A protein and the small-molecule ligand that binds it are described below.
Small molecule (SMILES): CC(=O)N[C@@H]1[C@@H](O)[C@H](O)[C@@H](CO)O[C@H]1O

Sequence of chain 1.C:
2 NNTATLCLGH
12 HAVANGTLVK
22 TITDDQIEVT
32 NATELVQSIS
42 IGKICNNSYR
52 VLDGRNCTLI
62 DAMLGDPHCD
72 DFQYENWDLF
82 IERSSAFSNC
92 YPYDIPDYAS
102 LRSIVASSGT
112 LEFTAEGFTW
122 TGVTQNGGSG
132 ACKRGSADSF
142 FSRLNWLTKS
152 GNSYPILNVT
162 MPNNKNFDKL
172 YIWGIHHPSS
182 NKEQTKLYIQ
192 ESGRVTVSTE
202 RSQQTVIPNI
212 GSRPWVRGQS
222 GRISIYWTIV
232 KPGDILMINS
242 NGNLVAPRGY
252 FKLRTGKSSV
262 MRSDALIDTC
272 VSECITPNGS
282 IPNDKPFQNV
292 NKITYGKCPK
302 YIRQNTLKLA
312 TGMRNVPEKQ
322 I

Binding-site contacts:
Ligand atom O7 contacts residue ASN16 of chain 1.C at 4.1 Å.
Ligand atom O3 contacts residue ASN16 of chain 1.C at 3.5 Å (h-bond).
Ligand atom C7 contacts residue ASN16 of chain 1.C at 3.9 Å.
Ligand atom C2 contacts residue ASN16 of chain 1.C at 2.5 Å.
Ligand atom C5 contacts residue ASN16 of chain 1.C at 3.7 Å.
Ligand atom O5 contacts residue ASN16 of chain 1.C at 2.4 Å (h-bond).
Ligand atom C3 contacts residue ASN16 of chain 1.C at 3.8 Å.
Ligand atom C1 contacts residue ASN16 of chain 1.C at 1.4 Å.
Ligand atom C4 contacts residue ASN16 of chain 1.C at 4.2 Å.
Ligand atom N2 contacts residue ASN16 of chain 1.C at 3.3 Å (h-bond).
Ligand atom O6 contacts residue ASN32 of chain 1.C at 4.4 Å.